This protein binds this small molecule.
Small molecule (SMILES): O=C(O)c1sc2cc(F)ccc2c1Cl

Binding-site contacts:
Ligand atom F09 contacts residue PHE425 of chain 1.A at 3.4 Å.
Ligand atom CL14 contacts residue ARG460 of chain 1.A at 4.4 Å.
Ligand atom O01 contacts residue THR463 of chain 1.A at 4.3 Å.
Ligand atom O03 contacts residue PHE451 of chain 1.A at 3.5 Å.
Ligand atom C02 contacts residue PHE451 of chain 1.A at 4.4 Å (hydrophobic).
Ligand atom C12 contacts residue THR463 of chain 1.A at 3.9 Å.
Ligand atom C08 contacts residue MET428 of chain 1.A at 4.1 Å (hydrophobic).
Ligand atom F09 contacts residue MET428 of chain 1.A at 3.1 Å.
Ligand atom C11 contacts residue PHE425 of chain 1.A at 4.4 Å (hydrophobic).
Ligand atom C02 contacts residue ARG460 of chain 1.A at 3.6 Å.
Ligand atom C11 contacts residue THR463 of chain 1.A at 4.5 Å.
Ligand atom CL14 contacts residue PHE451 of chain 1.A at 4.0 Å.
Ligand atom S05 contacts residue THR463 of chain 1.A at 4.0 Å.
Ligand atom C07 contacts residue PHE425 of chain 1.A at 4.2 Å (hydrophobic).
Ligand atom C11 contacts residue PHE467 of chain 1.A at 4.1 Å (hydrophobic).
Ligand atom C06 contacts residue THR463 of chain 1.A at 3.9 Å.
Ligand atom C10 contacts residue MET428 of chain 1.A at 4.0 Å (hydrophobic).
Ligand atom CL14 contacts residue LEU464 of chain 1.A at 3.6 Å.
Ligand atom C10 contacts residue PHE467 of chain 1.A at 3.7 Å (hydrophobic).
Ligand atom C13 contacts residue THR463 of chain 1.A at 3.8 Å.
Ligand atom O03 contacts residue ARG460 of chain 1.A at 2.8 Å (salt-bridge).
Ligand atom C11 contacts residue MET447 of chain 1.A at 4.4 Å (hydrophobic).
Ligand atom F09 contacts residue ALA424 of chain 1.A at 3.4 Å.
Ligand atom C04 contacts residue THR463 of chain 1.A at 3.9 Å.
Ligand atom O01 contacts residue ARG460 of chain 1.A at 3.2 Å (salt-bridge).
Ligand atom C10 contacts residue PHE425 of chain 1.A at 3.9 Å (hydrophobic).
Ligand atom C08 contacts residue PHE425 of chain 1.A at 3.7 Å (hydrophobic).
Ligand atom F09 contacts residue PHE467 of chain 1.A at 4.3 Å.

Sequence of chain 1.A:
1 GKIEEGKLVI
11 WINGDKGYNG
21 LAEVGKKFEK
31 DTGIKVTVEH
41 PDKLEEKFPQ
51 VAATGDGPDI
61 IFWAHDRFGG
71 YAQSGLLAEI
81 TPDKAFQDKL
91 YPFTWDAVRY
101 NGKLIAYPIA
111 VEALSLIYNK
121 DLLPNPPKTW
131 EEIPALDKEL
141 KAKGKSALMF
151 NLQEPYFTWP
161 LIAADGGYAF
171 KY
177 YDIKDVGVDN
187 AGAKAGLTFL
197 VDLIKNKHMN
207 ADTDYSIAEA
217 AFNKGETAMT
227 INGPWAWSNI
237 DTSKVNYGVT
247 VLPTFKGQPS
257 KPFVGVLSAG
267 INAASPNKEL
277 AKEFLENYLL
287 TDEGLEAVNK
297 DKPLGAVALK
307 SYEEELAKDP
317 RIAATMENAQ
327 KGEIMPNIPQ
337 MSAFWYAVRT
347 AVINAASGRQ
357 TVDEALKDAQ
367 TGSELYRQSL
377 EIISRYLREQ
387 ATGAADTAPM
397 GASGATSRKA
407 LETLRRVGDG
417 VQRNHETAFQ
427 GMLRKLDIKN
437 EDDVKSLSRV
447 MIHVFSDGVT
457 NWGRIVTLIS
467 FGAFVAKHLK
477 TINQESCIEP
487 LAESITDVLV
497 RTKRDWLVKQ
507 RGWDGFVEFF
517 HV